Sequence of chain 1.J:
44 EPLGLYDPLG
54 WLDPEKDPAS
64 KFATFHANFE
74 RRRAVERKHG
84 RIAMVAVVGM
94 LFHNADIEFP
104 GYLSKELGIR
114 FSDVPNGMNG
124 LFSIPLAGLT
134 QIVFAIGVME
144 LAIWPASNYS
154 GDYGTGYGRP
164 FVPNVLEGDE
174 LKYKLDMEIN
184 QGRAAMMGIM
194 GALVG

Binding-site contacts:
Ligand atom C7 contacts residue ALA187 of chain 1.J at 3.8 Å (hydrophobic).
Ligand atom C2 contacts residue MET87 of chain 1.J at 3.6 Å (hydrophobic).
Ligand atom C39 contacts residue TRP147 of chain 1.J at 3.8 Å (hydrophobic).
Ligand atom C14 contacts residue GLY191 of chain 1.J at 3.6 Å.
Ligand atom C29 contacts residue TYR160 of chain 1.J at 3.6 Å (hydrophobic).
Ligand atom C1 contacts residue CLA1 of chain 1.BG at 3.6 Å.
Ligand atom O3 contacts residue TYR160 of chain 1.J at 2.5 Å (h-bond).
Ligand atom C35 contacts residue THR158 of chain 1.J at 3.7 Å.
Ligand atom C13 contacts residue GLY191 of chain 1.J at 3.8 Å.
Ligand atom C9 contacts residue CLA1 of chain 1.BG at 3.6 Å.
Ligand atom C contacts residue MET87 of chain 1.J at 3.3 Å (hydrophobic).
Ligand atom C2 contacts residue CLA1 of chain 1.BG at 3.5 Å.
Ligand atom C6 contacts residue ALA188 of chain 1.J at 3.8 Å (hydrophobic).
Ligand atom C8 contacts residue ALA188 of chain 1.J at 3.6 Å (hydrophobic).
Ligand atom C24 contacts residue CLA1 of chain 1.AG at 3.9 Å.
Ligand atom C12 contacts residue CLA1 of chain 1.BG at 3.7 Å.
Ligand atom C41 contacts residue CLA1 of chain 1.DG at 3.6 Å.
Ligand atom C36 contacts residue TYR160 of chain 1.J at 3.2 Å (hydrophobic).
Ligand atom C7 contacts residue GLN184 of chain 1.J at 3.4 Å.
Ligand atom C4 contacts residue CLA1 of chain 1.BG at 3.5 Å.
Ligand atom C21 contacts residue ALA195 of chain 1.J at 3.8 Å (hydrophobic).
Ligand atom C3 contacts residue MET87 of chain 1.J at 3.6 Å (hydrophobic).
Ligand atom C contacts residue VAL91 of chain 1.J at 3.7 Å (hydrophobic).
Ligand atom C37 contacts residue CLA1 of chain 1.AG at 3.6 Å.
Ligand atom O1 contacts residue ALA195 of chain 1.J at 3.6 Å.
Ligand atom C5 contacts residue CLA1 of chain 1.BG at 3.7 Å.
Ligand atom C8 contacts residue ALA187 of chain 1.J at 3.8 Å (hydrophobic).
Ligand atom C6 contacts residue CLA1 of chain 1.BG at 3.9 Å.
Ligand atom C7 contacts residue CLA1 of chain 1.BG at 3.8 Å.
Ligand atom C35 contacts residue TYR160 of chain 1.J at 3.7 Å (hydrophobic).
Ligand atom C27 contacts residue CLA1 of chain 1.DG at 3.7 Å.
Ligand atom C31 contacts residue TYR160 of chain 1.J at 3.2 Å (hydrophobic).
Ligand atom C30 contacts residue TYR160 of chain 1.J at 3.1 Å (hydrophobic).
Ligand atom C26 contacts residue CLA1 of chain 1.DG at 3.6 Å.
Ligand atom C5 contacts residue VAL90 of chain 1.J at 3.6 Å (hydrophobic).
Ligand atom C28 contacts residue CLA1 of chain 1.AG at 3.8 Å.
Ligand atom O contacts residue GLY191 of chain 1.J at 3.9 Å.
Ligand atom C25 contacts residue CLA1 of chain 1.AG at 3.7 Å.
Ligand atom C3 contacts residue CLA1 of chain 1.BG at 3.5 Å.
Ligand atom O3 contacts residue GLY159 of chain 1.J at 3.5 Å (h-bond).

A small-molecule ligand and the protein it binds are described below.
Small molecule (SMILES): CC(=O)O[C@H]1CC(C)(C)C(=C=C/C(C)=C/C=C/C(C)=C/C=C/C=C(C)/C=C/C=C(\C)C(=O)C[C@@]23O[C@]2(C)C[C@@H](O)CC3(C)C)[C@](C)(O)C1